Binding-site contacts:
Ligand atom C2 contacts residue ASN154 of chain 1.B at 2.5 Å.
Ligand atom C1 contacts residue GLU150 of chain 1.B at 4.3 Å.
Ligand atom C5 contacts residue THR156 of chain 1.B at 4.2 Å.
Ligand atom O6 contacts residue ALA147 of chain 1.B at 3.8 Å.
Ligand atom O7 contacts residue ASN154 of chain 1.B at 3.3 Å (h-bond).
Ligand atom C7 contacts residue THR156 of chain 1.B at 4.4 Å.
Ligand atom O5 contacts residue GLU150 of chain 1.B at 3.5 Å.
Ligand atom C5 contacts residue ASN154 of chain 1.B at 3.7 Å.
Ligand atom N2 contacts residue ASN154 of chain 1.B at 3.0 Å (h-bond).
Ligand atom O5 contacts residue ASN154 of chain 1.B at 2.4 Å (h-bond).
Ligand atom C6 contacts residue SER151 of chain 1.B at 4.1 Å.
Ligand atom C6 contacts residue GLU150 of chain 1.B at 4.0 Å.
Ligand atom C3 contacts residue ASN154 of chain 1.B at 3.9 Å.
Ligand atom C6 contacts residue ALA147 of chain 1.B at 3.3 Å (hydrophobic).
Ligand atom C8 contacts residue THR156 of chain 1.B at 4.1 Å.
Ligand atom C1 contacts residue ASN154 of chain 1.B at 1.5 Å.
Ligand atom O6 contacts residue GLU150 of chain 1.B at 3.5 Å.
Ligand atom O5 contacts residue SER151 of chain 1.B at 4.0 Å.
Ligand atom C5 contacts residue GLU150 of chain 1.B at 4.4 Å.
Ligand atom C8 contacts residue ASN154 of chain 1.B at 4.5 Å.
Ligand atom C7 contacts residue ASN154 of chain 1.B at 3.3 Å.
Ligand atom O5 contacts residue THR156 of chain 1.B at 3.9 Å.
Ligand atom N2 contacts residue THR156 of chain 1.B at 4.0 Å.
Ligand atom C1 contacts residue THR156 of chain 1.B at 3.5 Å.
Ligand atom C4 contacts residue ASN154 of chain 1.B at 4.2 Å.

A small-molecule ligand and the protein it binds are described below.
Small molecule (SMILES): CC(=O)N[C@@H]1[C@@H](O)[C@H](O)[C@@H](CO)O[C@H]1O

Sequence of chain 1.B:
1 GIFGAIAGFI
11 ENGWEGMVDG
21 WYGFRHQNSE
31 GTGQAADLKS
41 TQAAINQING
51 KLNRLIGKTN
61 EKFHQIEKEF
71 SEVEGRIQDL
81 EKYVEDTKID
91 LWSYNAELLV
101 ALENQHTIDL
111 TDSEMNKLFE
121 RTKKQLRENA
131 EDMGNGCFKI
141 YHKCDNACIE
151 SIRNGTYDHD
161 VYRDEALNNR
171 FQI